Binding-site contacts:
Ligand atom C21 contacts residue PHE94 of chain 2.B at 4.0 Å (hydrophobic).
Ligand atom C13 contacts residue GLY93 of chain 2.B at 3.2 Å.
Ligand atom O29 contacts residue NAD1 of chain 2.E at 2.8 Å (h-bond).
Ligand atom O22 contacts residue PHE94 of chain 2.B at 3.7 Å.
Ligand atom C52 contacts residue TYR156 of chain 2.B at 3.9 Å (hydrophobic).
Ligand atom C52 contacts residue PRO154 of chain 2.B at 3.8 Å (hydrophobic).
Ligand atom C27 contacts residue TYR156 of chain 2.B at 3.9 Å (hydrophobic).
Ligand atom N28 contacts residue NAD1 of chain 2.E at 3.6 Å.
Ligand atom C37 contacts residue TYR156 of chain 2.B at 4.1 Å (hydrophobic).
Ligand atom C52 contacts residue ASN155 of chain 2.B at 3.9 Å.
Ligand atom C43 contacts residue PRO191 of chain 2.B at 4.1 Å (hydrophobic).
Ligand atom O29 contacts residue TYR156 of chain 2.B at 2.8 Å (h-bond).
Ligand atom C23 contacts residue ALA95 of chain 2.B at 3.6 Å (hydrophobic).
Ligand atom C51 contacts residue TYR156 of chain 2.B at 4.0 Å (hydrophobic).
Ligand atom C33 contacts residue TYR146 of chain 2.B at 3.4 Å (hydrophobic).
Ligand atom C43 contacts residue MET206 of chain 2.B at 3.6 Å (hydrophobic).
Ligand atom C21 contacts residue GLY93 of chain 2.B at 3.9 Å.
Ligand atom C02 contacts residue NAD1 of chain 2.E at 4.1 Å.
Ligand atom N28 contacts residue TYR156 of chain 2.B at 4.0 Å.
Ligand atom C48 contacts residue ASN155 of chain 2.B at 3.7 Å.
Ligand atom C03 contacts residue NAD1 of chain 2.E at 3.3 Å.
Ligand atom C05 contacts residue NAD1 of chain 2.E at 3.4 Å.
Ligand atom C39 contacts residue TYR156 of chain 2.B at 3.8 Å (hydrophobic).
Ligand atom N16 contacts residue PHE94 of chain 2.B at 4.1 Å.
Ligand atom C27 contacts residue NAD1 of chain 2.E at 3.5 Å.
Ligand atom C06 contacts residue NAD1 of chain 2.E at 3.0 Å.
Ligand atom C40 contacts residue TYR156 of chain 2.B at 3.7 Å (hydrophobic).
Ligand atom C30 contacts residue NAD1 of chain 2.E at 3.5 Å.
Ligand atom C33 contacts residue NAD1 of chain 2.E at 3.3 Å.
Ligand atom C33 contacts residue TYR156 of chain 2.B at 3.8 Å (hydrophobic).
Ligand atom C23 contacts residue PHE94 of chain 2.B at 4.0 Å (hydrophobic).
Ligand atom N10 contacts residue NAD1 of chain 2.E at 2.5 Å (h-bond).
Ligand atom C01 contacts residue NAD1 of chain 2.E at 3.8 Å.
Ligand atom C47 contacts residue TYR156 of chain 2.B at 4.1 Å (hydrophobic).
Ligand atom C38 contacts residue TYR156 of chain 2.B at 4.0 Å (hydrophobic).
Ligand atom O22 contacts residue GLY93 of chain 2.B at 3.3 Å (h-bond).
Ligand atom C43 contacts residue TYR146 of chain 2.B at 3.9 Å (hydrophobic).
Ligand atom C04 contacts residue NAD1 of chain 2.E at 3.5 Å.
Ligand atom C48 contacts residue TYR156 of chain 2.B at 3.9 Å (hydrophobic).
Ligand atom N16 contacts residue GLY93 of chain 2.B at 3.8 Å.

Sequence of chain 2.B:
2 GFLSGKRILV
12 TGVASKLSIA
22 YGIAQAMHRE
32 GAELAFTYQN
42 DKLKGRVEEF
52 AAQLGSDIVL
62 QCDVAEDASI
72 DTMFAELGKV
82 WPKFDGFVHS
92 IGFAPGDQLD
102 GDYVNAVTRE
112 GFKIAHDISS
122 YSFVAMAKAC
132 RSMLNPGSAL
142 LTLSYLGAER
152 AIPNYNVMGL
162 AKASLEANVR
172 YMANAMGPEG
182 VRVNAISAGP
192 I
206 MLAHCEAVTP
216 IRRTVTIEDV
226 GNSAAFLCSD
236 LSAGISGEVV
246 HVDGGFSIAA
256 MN

A protein and the small-molecule ligand that binds it are described below.
Small molecule (SMILES): CC(=O)N(C)Cc1cc(C(=O)N(C)Cc2cc3ccccc3n2C)ccc1N